Binding-site contacts:
Ligand atom N2 contacts residue ASN322 of chain 1.F at 2.9 Å (h-bond).
Ligand atom C5 contacts residue ASN322 of chain 1.F at 3.7 Å.
Ligand atom O5 contacts residue ASN322 of chain 1.F at 2.3 Å (h-bond).
Ligand atom C1 contacts residue ASN322 of chain 1.F at 1.4 Å.
Ligand atom C8 contacts residue ASN322 of chain 1.F at 4.3 Å.
Ligand atom C2 contacts residue ASN322 of chain 1.F at 2.4 Å.
Ligand atom O7 contacts residue ASN322 of chain 1.F at 2.7 Å (h-bond).
Ligand atom C4 contacts residue ASN322 of chain 1.F at 4.2 Å.
Ligand atom C3 contacts residue ASN322 of chain 1.F at 3.8 Å.
Ligand atom C7 contacts residue ASN322 of chain 1.F at 3.0 Å.

A protein and the small-molecule ligand that binds it are described below.
Small molecule (SMILES): CC(=O)N[C@@H]1[C@@H](O)[C@H](O)[C@@H](CO)O[C@H]1O

Sequence of chain 1.F:
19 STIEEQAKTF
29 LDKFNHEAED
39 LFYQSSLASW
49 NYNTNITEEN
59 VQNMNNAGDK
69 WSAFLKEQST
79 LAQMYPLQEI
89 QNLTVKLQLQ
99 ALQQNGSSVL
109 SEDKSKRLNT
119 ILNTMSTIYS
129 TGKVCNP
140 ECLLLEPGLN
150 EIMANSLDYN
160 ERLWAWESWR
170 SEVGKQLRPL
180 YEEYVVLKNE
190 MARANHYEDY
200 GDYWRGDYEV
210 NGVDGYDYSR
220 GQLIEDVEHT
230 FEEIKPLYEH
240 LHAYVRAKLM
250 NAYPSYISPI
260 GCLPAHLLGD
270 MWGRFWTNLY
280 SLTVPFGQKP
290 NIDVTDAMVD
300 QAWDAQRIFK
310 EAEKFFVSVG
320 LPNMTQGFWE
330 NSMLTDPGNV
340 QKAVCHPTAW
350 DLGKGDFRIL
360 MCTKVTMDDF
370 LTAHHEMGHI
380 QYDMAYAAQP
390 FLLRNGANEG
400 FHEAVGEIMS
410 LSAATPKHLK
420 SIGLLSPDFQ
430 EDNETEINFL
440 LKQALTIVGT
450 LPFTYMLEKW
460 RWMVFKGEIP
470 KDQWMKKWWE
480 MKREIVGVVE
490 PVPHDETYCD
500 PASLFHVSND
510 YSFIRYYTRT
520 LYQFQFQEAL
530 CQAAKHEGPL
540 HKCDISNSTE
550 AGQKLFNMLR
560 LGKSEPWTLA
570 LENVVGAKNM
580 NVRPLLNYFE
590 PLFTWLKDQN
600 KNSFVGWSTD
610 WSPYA